Sequence of chain 1.A:
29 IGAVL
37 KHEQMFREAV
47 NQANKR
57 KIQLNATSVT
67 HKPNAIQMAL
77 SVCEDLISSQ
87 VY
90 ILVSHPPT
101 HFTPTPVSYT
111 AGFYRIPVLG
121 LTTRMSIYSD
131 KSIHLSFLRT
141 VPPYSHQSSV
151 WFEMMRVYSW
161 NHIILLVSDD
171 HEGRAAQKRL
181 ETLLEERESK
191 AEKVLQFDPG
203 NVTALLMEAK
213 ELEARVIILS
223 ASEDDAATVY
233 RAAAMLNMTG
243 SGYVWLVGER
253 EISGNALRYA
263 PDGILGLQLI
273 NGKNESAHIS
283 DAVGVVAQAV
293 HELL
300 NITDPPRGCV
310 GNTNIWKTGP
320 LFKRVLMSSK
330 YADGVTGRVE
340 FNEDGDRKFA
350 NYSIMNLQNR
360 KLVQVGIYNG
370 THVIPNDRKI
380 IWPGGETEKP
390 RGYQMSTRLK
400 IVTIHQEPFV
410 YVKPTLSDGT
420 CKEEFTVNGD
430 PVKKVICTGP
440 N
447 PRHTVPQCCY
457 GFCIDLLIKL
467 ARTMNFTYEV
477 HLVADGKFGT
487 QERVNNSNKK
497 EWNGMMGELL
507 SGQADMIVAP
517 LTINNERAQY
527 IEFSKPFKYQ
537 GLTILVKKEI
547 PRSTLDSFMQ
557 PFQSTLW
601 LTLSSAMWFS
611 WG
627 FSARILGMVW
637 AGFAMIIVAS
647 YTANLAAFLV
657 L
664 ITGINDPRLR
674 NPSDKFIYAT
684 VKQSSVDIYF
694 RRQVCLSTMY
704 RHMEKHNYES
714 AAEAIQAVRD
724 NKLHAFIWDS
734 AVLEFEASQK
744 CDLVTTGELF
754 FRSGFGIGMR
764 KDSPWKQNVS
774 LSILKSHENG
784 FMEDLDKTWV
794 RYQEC

Binding-site contacts:
Ligand atom O7 contacts residue THR205 of chain 1.A at 4.2 Å.
Ligand atom N2 contacts residue THR205 of chain 1.A at 3.6 Å (h-bond).
Ligand atom O5 contacts residue ASN203 of chain 1.A at 2.4 Å (h-bond).
Ligand atom C8 contacts residue THR205 of chain 1.A at 3.6 Å.
Ligand atom C5 contacts residue ASN203 of chain 1.A at 3.7 Å.
Ligand atom C1 contacts residue THR205 of chain 1.A at 3.9 Å.
Ligand atom C8 contacts residue ASN203 of chain 1.A at 4.4 Å.
Ligand atom C2 contacts residue ASN203 of chain 1.A at 2.5 Å.
Ligand atom O7 contacts residue ASN203 of chain 1.A at 3.2 Å (h-bond).
Ligand atom N2 contacts residue ASN203 of chain 1.A at 2.9 Å (h-bond).
Ligand atom C8 contacts residue MET237 of chain 1.A at 3.7 Å (hydrophobic).
Ligand atom C4 contacts residue ASN203 of chain 1.A at 4.2 Å.
Ligand atom C1 contacts residue ASN203 of chain 1.A at 1.4 Å.
Ligand atom C3 contacts residue ASN203 of chain 1.A at 3.8 Å.
Ligand atom C7 contacts residue MET237 of chain 1.A at 4.4 Å (hydrophobic).
Ligand atom C7 contacts residue THR205 of chain 1.A at 3.8 Å.
Ligand atom O7 contacts residue MET237 of chain 1.A at 4.0 Å.
Ligand atom C7 contacts residue ASN203 of chain 1.A at 3.2 Å.
Ligand atom C2 contacts residue THR205 of chain 1.A at 4.4 Å.

A protein and the small-molecule ligand that binds it are described below.
Small molecule (SMILES): CC(=O)N[C@@H]1[C@@H](O)[C@H](O)[C@@H](CO)O[C@H]1O